This small molecule binds to this protein.
Small molecule (SMILES): CC(C)[C@H](O)[C@@]1(C=O)NC(=O)[C@H](C)[C@@H]1O

Sequence of chain 1.Y:
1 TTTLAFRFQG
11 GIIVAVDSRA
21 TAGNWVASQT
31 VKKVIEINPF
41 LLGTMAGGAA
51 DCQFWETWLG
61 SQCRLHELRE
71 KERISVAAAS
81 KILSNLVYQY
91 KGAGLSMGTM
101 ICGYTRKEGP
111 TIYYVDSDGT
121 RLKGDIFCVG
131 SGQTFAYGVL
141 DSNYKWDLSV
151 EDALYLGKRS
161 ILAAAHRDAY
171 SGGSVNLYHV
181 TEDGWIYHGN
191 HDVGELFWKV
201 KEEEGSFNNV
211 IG

Binding-site contacts:
Ligand atom C11 contacts residue ARG19 of chain 1.Y at 3.8 Å.
Ligand atom C13 contacts residue THR1 of chain 1.Y at 3.7 Å.
Ligand atom C14 contacts residue LYS33 of chain 1.Y at 3.9 Å.
Ligand atom O7 contacts residue THR1 of chain 1.Y at 2.3 Å (h-bond).
Ligand atom C2 contacts residue THR1 of chain 1.Y at 4.3 Å.
Ligand atom C15 contacts residue ALA20 of chain 1.Y at 3.6 Å (hydrophobic).
Ligand atom O7 contacts residue ALA46 of chain 1.Y at 3.7 Å.
Ligand atom O8 contacts residue SER131 of chain 1.Y at 3.7 Å.
Ligand atom C1 contacts residue THR21 of chain 1.Y at 4.0 Å.
Ligand atom C11 contacts residue LYS33 of chain 1.Y at 4.2 Å.
Ligand atom N4 contacts residue THR1 of chain 1.Y at 3.6 Å.
Ligand atom C14 contacts residue THR1 of chain 1.Y at 3.5 Å.
Ligand atom O12 contacts residue THR1 of chain 1.Y at 4.1 Å.
Ligand atom C13 contacts residue LYS33 of chain 1.Y at 4.3 Å.
Ligand atom O8 contacts residue THR1 of chain 1.Y at 2.9 Å (h-bond).
Ligand atom C14 contacts residue MET45 of chain 1.Y at 3.9 Å (hydrophobic).
Ligand atom C1 contacts residue THR1 of chain 1.Y at 2.9 Å.
Ligand atom C14 contacts residue GLY47 of chain 1.Y at 3.8 Å.
Ligand atom O10 contacts residue GLY47 of chain 1.Y at 3.9 Å.
Ligand atom C5 contacts residue GLY47 of chain 1.Y at 4.3 Å.
Ligand atom O12 contacts residue ALA20 of chain 1.Y at 3.5 Å.
Ligand atom C15 contacts residue ARG19 of chain 1.Y at 4.1 Å.
Ligand atom O7 contacts residue GLY47 of chain 1.Y at 3.1 Å (h-bond).
Ligand atom C6 contacts residue LYS33 of chain 1.Y at 4.4 Å.
Ligand atom C15 contacts residue ALA49 of chain 1.Y at 4.2 Å (hydrophobic).
Ligand atom C15 contacts residue LYS33 of chain 1.Y at 4.0 Å.
Ligand atom C6 contacts residue THR1 of chain 1.Y at 1.4 Å.
Ligand atom N4 contacts residue GLY47 of chain 1.Y at 3.1 Å (h-bond).
Ligand atom C5 contacts residue THR1 of chain 1.Y at 2.3 Å.
Ligand atom O12 contacts residue ARG19 of chain 1.Y at 4.1 Å.
Ligand atom C11 contacts residue ALA20 of chain 1.Y at 4.2 Å (hydrophobic).
Ligand atom O8 contacts residue TYR170 of chain 1.Y at 4.4 Å.
Ligand atom C6 contacts residue GLY47 of chain 1.Y at 4.3 Å.
Ligand atom C2 contacts residue THR21 of chain 1.Y at 3.6 Å.
Ligand atom C11 contacts residue THR1 of chain 1.Y at 2.9 Å.
Ligand atom C9 contacts residue THR21 of chain 1.Y at 3.7 Å.
Ligand atom C15 contacts residue VAL31 of chain 1.Y at 4.5 Å (hydrophobic).
Ligand atom O12 contacts residue THR21 of chain 1.Y at 3.3 Å (h-bond).
Ligand atom C13 contacts residue GLY47 of chain 1.Y at 3.9 Å.
Ligand atom C3 contacts residue GLY47 of chain 1.Y at 3.9 Å.